Sequence of chain 2.A:
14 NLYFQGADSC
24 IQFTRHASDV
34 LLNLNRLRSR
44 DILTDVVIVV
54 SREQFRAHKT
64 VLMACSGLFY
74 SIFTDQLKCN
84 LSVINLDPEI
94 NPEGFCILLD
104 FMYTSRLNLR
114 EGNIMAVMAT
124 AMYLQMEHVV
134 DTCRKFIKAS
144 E

This protein binds this small molecule.
Small molecule (SMILES): O=C(NCc1ccccn1)c1csc(Nc2ccccc2Cl)n1

Binding-site contacts:
Ligand atom C2 contacts residue TYR73 of chain 2.A at 3.7 Å (hydrophobic).
Ligand atom C contacts residue TYR73 of chain 2.A at 3.4 Å (hydrophobic).
Ligand atom C13 contacts residue GLY70 of chain 2.A at 3.5 Å.
Ligand atom C10 contacts residue ASN36 of chain 1.A at 4.2 Å.
Ligand atom CL contacts residue SER69 of chain 2.A at 3.6 Å.
Ligand atom C9 contacts residue LEU40 of chain 1.A at 3.8 Å (hydrophobic).
Ligand atom C11 contacts residue GLY70 of chain 2.A at 3.8 Å.
Ligand atom N3 contacts residue ASN36 of chain 1.A at 3.6 Å (h-bond).
Ligand atom O contacts residue ARG39 of chain 1.A at 3.3 Å.
Ligand atom N contacts residue TYR73 of chain 2.A at 3.5 Å.
Ligand atom N3 contacts residue MET66 of chain 2.A at 2.9 Å (h-bond).
Ligand atom CL contacts residue CYS68 of chain 2.A at 3.3 Å.
Ligand atom S contacts residue MET66 of chain 2.A at 3.3 Å (h-bond).
Ligand atom C9 contacts residue ARG39 of chain 1.A at 4.0 Å.
Ligand atom C15 contacts residue TYR73 of chain 2.A at 3.8 Å (hydrophobic).
Ligand atom S contacts residue TYR73 of chain 2.A at 3.6 Å.
Ligand atom C10 contacts residue TYR73 of chain 2.A at 4.2 Å (hydrophobic).
Ligand atom N1 contacts residue TYR73 of chain 2.A at 3.7 Å.
Ligand atom C contacts residue MET66 of chain 2.A at 3.4 Å (hydrophobic).
Ligand atom C contacts residue ASN36 of chain 1.A at 3.9 Å.
Ligand atom CL contacts residue ASN36 of chain 1.A at 3.5 Å.
Ligand atom C9 contacts residue TYR73 of chain 2.A at 3.6 Å (hydrophobic).
Ligand atom C1 contacts residue ASN36 of chain 1.A at 4.1 Å.
Ligand atom C2 contacts residue ARG39 of chain 1.A at 4.0 Å.
Ligand atom C1 contacts residue TYR73 of chain 2.A at 3.5 Å (hydrophobic).
Ligand atom C14 contacts residue GLY70 of chain 2.A at 4.1 Å.
Ligand atom C10 contacts residue MET66 of chain 2.A at 3.8 Å (hydrophobic).
Ligand atom O contacts residue TYR73 of chain 2.A at 4.0 Å.
Ligand atom CL contacts residue ALA67 of chain 2.A at 3.4 Å.
Ligand atom N3 contacts residue TYR73 of chain 2.A at 3.9 Å.
Ligand atom C12 contacts residue GLY70 of chain 2.A at 3.4 Å.
Ligand atom S contacts residue ASN36 of chain 1.A at 3.8 Å.
Ligand atom C12 contacts residue SER69 of chain 2.A at 4.1 Å.
Ligand atom S contacts residue ALA67 of chain 2.A at 4.1 Å.
Ligand atom C9 contacts residue ASN36 of chain 1.A at 3.8 Å.
Ligand atom C11 contacts residue SER69 of chain 2.A at 4.0 Å.
Ligand atom C11 contacts residue MET66 of chain 2.A at 4.1 Å (hydrophobic).
Ligand atom C4 contacts residue TYR73 of chain 2.A at 4.0 Å (hydrophobic).
Ligand atom CL contacts residue MET66 of chain 2.A at 3.6 Å.
Ligand atom S contacts residue LEU40 of chain 1.A at 3.9 Å.

Sequence of chain 1.A:
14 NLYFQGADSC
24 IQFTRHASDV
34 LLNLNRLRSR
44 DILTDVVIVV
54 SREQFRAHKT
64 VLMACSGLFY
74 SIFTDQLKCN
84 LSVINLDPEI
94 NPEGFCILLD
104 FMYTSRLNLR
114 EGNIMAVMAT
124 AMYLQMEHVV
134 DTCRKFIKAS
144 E